Binding-site contacts:
Ligand atom N2 contacts residue ASN406 of chain 1.P at 2.9 Å (h-bond).
Ligand atom C7 contacts residue SER251 of chain 1.P at 3.4 Å.
Ligand atom C3 contacts residue ASN406 of chain 1.P at 3.8 Å.
Ligand atom C2 contacts residue ASN406 of chain 1.P at 2.5 Å.
Ligand atom O7 contacts residue ASN406 of chain 1.P at 2.8 Å (h-bond).
Ligand atom N2 contacts residue SER251 of chain 1.P at 3.7 Å.
Ligand atom O7 contacts residue LYS253 of chain 1.P at 4.3 Å.
Ligand atom C5 contacts residue ASN406 of chain 1.P at 3.7 Å.
Ligand atom C7 contacts residue LEU225 of chain 1.P at 4.0 Å (hydrophobic).
Ligand atom O5 contacts residue ASN406 of chain 1.P at 2.3 Å (h-bond).
Ligand atom C2 contacts residue SER251 of chain 1.P at 4.2 Å.
Ligand atom C8 contacts residue SER251 of chain 1.P at 3.2 Å.
Ligand atom C1 contacts residue SER251 of chain 1.P at 3.6 Å.
Ligand atom C4 contacts residue ASN406 of chain 1.P at 4.3 Å.
Ligand atom O7 contacts residue SER251 of chain 1.P at 4.0 Å.
Ligand atom N2 contacts residue LEU225 of chain 1.P at 4.3 Å.
Ligand atom C1 contacts residue ASN406 of chain 1.P at 1.4 Å.
Ligand atom C8 contacts residue LEU225 of chain 1.P at 3.8 Å (hydrophobic).
Ligand atom C7 contacts residue ASN406 of chain 1.P at 3.1 Å.
Ligand atom O7 contacts residue LEU225 of chain 1.P at 4.4 Å.

This protein binds this small molecule.
Small molecule (SMILES): CC(=O)N[C@H]1[C@H](O[C@H]2[C@H](O)[C@@H](NC(C)=O)CO[C@@H]2CO)O[C@H](CO)[C@@H](O[C@@H]2O[C@H](CO)[C@@H](O[C@@H]3O[C@H](CO)[C@@H](O)[C@H](O)[C@H]3NC(C)=O)[C@H](O)[C@@H]2O)[C@@H]1O

Sequence of chain 1.P:
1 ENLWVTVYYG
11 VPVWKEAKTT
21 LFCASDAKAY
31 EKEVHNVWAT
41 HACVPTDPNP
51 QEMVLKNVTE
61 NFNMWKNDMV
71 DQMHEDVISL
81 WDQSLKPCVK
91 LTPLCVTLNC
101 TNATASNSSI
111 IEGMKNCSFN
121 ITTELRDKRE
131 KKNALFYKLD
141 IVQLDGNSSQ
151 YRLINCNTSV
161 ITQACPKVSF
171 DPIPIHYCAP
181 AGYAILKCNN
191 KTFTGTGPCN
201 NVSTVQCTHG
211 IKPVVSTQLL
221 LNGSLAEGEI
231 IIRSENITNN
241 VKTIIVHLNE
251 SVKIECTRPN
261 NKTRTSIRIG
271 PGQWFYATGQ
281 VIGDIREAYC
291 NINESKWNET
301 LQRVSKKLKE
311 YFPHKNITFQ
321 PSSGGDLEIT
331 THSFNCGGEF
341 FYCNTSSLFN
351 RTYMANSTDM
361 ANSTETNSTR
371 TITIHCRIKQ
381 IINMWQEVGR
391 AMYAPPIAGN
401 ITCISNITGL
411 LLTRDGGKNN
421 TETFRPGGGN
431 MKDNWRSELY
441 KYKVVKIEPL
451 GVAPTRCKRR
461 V